The protein below binds the small molecule below.
Small molecule (SMILES): CC(=O)N[C@@H]1[C@@H](O)[C@H](O)[C@@H](CO)O[C@H]1O

Binding-site contacts:
Ligand atom C6 contacts residue LYS157 of chain 52.E at 4.2 Å.
Ligand atom O6 contacts residue HIS158 of chain 52.E at 3.8 Å.
Ligand atom C5 contacts residue HIS158 of chain 52.E at 4.3 Å.
Ligand atom C6 contacts residue HIS158 of chain 52.E at 4.3 Å.
Ligand atom O5 contacts residue THR155 of chain 52.E at 3.8 Å.
Ligand atom C6 contacts residue THR155 of chain 52.E at 4.4 Å.
Ligand atom C7 contacts residue ASN153 of chain 52.E at 3.5 Å.
Ligand atom C1 contacts residue THR155 of chain 52.E at 3.9 Å.
Ligand atom C5 contacts residue THR155 of chain 52.E at 3.9 Å.
Ligand atom O3 contacts residue HIS149 of chain 52.E at 4.1 Å.
Ligand atom C1 contacts residue HIS158 of chain 52.E at 3.8 Å.
Ligand atom O7 contacts residue ASN153 of chain 52.E at 3.8 Å.
Ligand atom O7 contacts residue THR155 of chain 52.E at 4.1 Å.
Ligand atom O6 contacts residue LYS157 of chain 52.E at 4.2 Å.
Ligand atom C5 contacts residue ASN153 of chain 52.E at 3.7 Å.
Ligand atom O5 contacts residue HIS158 of chain 52.E at 3.1 Å.
Ligand atom O5 contacts residue GLY156 of chain 52.E at 4.3 Å.
Ligand atom C2 contacts residue HIS149 of chain 52.E at 3.6 Å.
Ligand atom C4 contacts residue ASN153 of chain 52.E at 4.2 Å.
Ligand atom C2 contacts residue ASN153 of chain 52.E at 2.5 Å.
Ligand atom C1 contacts residue HIS149 of chain 52.E at 4.2 Å.
Ligand atom C1 contacts residue ASN153 of chain 52.E at 1.4 Å.
Ligand atom O5 contacts residue ASN153 of chain 52.E at 2.4 Å (h-bond).
Ligand atom C8 contacts residue GLY102 of chain 6.E at 4.2 Å.
Ligand atom C3 contacts residue ASN153 of chain 52.E at 3.8 Å.
Ligand atom N2 contacts residue HIS149 of chain 52.E at 3.4 Å.
Ligand atom N2 contacts residue ASN153 of chain 52.E at 2.9 Å (h-bond).

Sequence of chain 52.E:
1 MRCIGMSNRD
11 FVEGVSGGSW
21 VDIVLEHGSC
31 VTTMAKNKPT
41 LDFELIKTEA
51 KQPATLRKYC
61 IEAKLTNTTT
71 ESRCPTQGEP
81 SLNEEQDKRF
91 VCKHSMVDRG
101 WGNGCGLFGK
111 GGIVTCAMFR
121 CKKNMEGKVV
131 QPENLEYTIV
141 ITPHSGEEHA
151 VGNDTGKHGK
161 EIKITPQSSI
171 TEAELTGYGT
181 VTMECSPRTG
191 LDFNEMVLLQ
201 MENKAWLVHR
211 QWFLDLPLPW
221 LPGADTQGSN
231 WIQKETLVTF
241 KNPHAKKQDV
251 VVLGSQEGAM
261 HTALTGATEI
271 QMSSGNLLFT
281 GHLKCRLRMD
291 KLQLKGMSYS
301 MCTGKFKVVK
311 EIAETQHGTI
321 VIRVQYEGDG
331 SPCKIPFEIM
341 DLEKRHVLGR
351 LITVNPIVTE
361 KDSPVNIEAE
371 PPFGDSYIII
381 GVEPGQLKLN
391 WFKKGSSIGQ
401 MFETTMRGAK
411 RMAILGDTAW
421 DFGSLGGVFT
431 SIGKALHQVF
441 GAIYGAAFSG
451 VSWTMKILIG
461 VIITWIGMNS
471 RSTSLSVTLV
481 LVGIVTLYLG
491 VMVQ

Sequence of chain 6.E:
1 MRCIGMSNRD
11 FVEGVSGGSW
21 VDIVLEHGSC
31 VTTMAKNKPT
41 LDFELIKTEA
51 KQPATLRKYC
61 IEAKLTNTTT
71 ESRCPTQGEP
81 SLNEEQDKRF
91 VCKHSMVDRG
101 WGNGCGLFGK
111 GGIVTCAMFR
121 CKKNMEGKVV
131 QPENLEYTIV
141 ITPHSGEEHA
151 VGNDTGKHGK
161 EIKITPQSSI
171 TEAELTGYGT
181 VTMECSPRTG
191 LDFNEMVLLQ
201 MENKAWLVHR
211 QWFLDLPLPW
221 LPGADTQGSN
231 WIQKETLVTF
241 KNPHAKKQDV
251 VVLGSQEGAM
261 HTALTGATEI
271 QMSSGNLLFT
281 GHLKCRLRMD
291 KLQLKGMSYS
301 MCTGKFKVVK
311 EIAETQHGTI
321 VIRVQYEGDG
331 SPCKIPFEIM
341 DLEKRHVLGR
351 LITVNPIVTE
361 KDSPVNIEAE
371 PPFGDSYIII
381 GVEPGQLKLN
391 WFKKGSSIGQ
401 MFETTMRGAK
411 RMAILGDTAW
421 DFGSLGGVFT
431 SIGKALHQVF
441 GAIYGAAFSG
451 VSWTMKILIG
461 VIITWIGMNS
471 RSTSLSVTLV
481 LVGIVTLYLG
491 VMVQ